This protein binds this small molecule.
Small molecule (SMILES): O=C(COP(=O)(O)O)[C@H](O)[C@H](O)COP(=O)(O)O

Sequence of chain 1.B:
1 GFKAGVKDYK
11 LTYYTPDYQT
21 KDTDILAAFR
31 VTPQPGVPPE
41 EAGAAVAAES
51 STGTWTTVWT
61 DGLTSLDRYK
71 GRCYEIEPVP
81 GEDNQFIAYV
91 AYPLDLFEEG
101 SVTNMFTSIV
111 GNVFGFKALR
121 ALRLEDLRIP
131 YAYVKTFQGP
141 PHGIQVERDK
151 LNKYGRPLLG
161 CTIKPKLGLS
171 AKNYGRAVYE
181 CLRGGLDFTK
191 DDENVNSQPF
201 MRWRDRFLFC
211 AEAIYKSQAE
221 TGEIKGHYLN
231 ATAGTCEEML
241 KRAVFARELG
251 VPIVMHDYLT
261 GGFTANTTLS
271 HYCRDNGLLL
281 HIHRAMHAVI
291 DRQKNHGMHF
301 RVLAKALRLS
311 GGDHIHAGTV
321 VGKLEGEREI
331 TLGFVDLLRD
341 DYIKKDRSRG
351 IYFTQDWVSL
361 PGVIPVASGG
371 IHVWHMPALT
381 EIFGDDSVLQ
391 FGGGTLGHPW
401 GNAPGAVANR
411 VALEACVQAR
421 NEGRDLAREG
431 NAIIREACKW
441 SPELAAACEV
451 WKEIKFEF

Binding-site contacts:
Ligand atom O2 contacts residue LYS164 of chain 1.B at 2.9 Å (salt-bridge).
Ligand atom O3P contacts residue TRP55 of chain 2.A at 3.4 Å.
Ligand atom C1 contacts residue LYS323 of chain 1.B at 3.6 Å.
Ligand atom O5P contacts residue SER368 of chain 1.B at 3.4 Å (h-bond).
Ligand atom O4P contacts residue LEU324 of chain 1.B at 3.6 Å.
Ligand atom O4 contacts residue GLY369 of chain 1.B at 3.4 Å (h-bond).
Ligand atom O6P contacts residue HIS316 of chain 1.B at 3.8 Å.
Ligand atom O3 contacts residue GLU193 of chain 1.B at 2.7 Å (salt-bridge).
Ligand atom O3P contacts residue THR54 of chain 2.A at 3.7 Å.
Ligand atom O1P contacts residue TRP55 of chain 2.A at 3.8 Å.
Ligand atom P1 contacts residue GLY392 of chain 1.B at 3.9 Å.
Ligand atom O3 contacts residue ASP192 of chain 1.B at 3.9 Å.
Ligand atom O1P contacts residue GLY393 of chain 1.B at 2.8 Å (h-bond).
Ligand atom O4P contacts residue ARG284 of chain 1.B at 2.9 Å (salt-bridge).
Ligand atom C3 contacts residue SER368 of chain 1.B at 3.7 Å.
Ligand atom O1P contacts residue LYS164 of chain 1.B at 3.2 Å.
Ligand atom O2 contacts residue ASP192 of chain 1.B at 3.0 Å (salt-bridge).
Ligand atom O3 contacts residue HIS283 of chain 1.B at 3.2 Å.
Ligand atom O4 contacts residue SER368 of chain 1.B at 2.9 Å (h-bond).
Ligand atom C2 contacts residue LYS164 of chain 1.B at 3.7 Å.
Ligand atom P1 contacts residue LYS323 of chain 1.B at 3.9 Å.
Ligand atom O3P contacts residue LYS323 of chain 1.B at 2.9 Å (salt-bridge).
Ligand atom O5P contacts residue HIS316 of chain 1.B at 2.8 Å (h-bond).
Ligand atom O5 contacts residue LEU324 of chain 1.B at 3.3 Å.
Ligand atom P1 contacts residue GLY393 of chain 1.B at 3.9 Å.
Ligand atom C1 contacts residue LYS164 of chain 1.B at 3.6 Å.
Ligand atom P1 contacts residue THR54 of chain 2.A at 3.6 Å.
Ligand atom O3 contacts residue ASN112 of chain 2.A at 3.9 Å.
Ligand atom O5 contacts residue ASN112 of chain 2.A at 3.9 Å.
Ligand atom O1 contacts residue LYS164 of chain 1.B at 2.9 Å (salt-bridge).
Ligand atom O2P contacts residue PHE391 of chain 1.B at 3.9 Å.
Ligand atom O2 contacts residue GLU193 of chain 1.B at 3.8 Å.
Ligand atom O3P contacts residue GLY370 of chain 1.B at 2.8 Å (h-bond).
Ligand atom O1P contacts residue THR54 of chain 2.A at 2.7 Å (h-bond).
Ligand atom P2 contacts residue ARG284 of chain 1.B at 3.7 Å.
Ligand atom C5 contacts residue ASN112 of chain 2.A at 3.6 Å.
Ligand atom O1P contacts residue GLY392 of chain 1.B at 3.5 Å.
Ligand atom O3P contacts residue GLY369 of chain 1.B at 3.4 Å.
Ligand atom O6P contacts residue ARG284 of chain 1.B at 3.0 Å (salt-bridge).
Ligand atom O2P contacts residue GLY392 of chain 1.B at 2.8 Å (h-bond).

Sequence of chain 2.A:
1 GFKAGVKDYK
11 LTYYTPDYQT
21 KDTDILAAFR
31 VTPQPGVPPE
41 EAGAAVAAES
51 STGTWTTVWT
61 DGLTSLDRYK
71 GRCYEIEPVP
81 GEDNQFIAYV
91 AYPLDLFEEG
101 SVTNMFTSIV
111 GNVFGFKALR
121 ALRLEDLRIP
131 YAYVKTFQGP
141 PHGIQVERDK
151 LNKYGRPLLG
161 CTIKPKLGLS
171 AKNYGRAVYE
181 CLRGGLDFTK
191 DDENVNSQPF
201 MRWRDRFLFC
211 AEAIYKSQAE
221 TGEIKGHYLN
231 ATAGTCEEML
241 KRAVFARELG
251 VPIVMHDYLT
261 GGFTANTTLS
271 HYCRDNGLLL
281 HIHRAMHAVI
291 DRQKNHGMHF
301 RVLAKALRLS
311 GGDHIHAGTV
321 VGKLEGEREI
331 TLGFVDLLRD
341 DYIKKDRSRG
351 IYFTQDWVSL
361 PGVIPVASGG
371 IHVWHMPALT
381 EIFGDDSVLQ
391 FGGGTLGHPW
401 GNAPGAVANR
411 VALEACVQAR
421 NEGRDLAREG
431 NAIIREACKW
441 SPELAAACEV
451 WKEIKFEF